Sequence of chain 1.A:
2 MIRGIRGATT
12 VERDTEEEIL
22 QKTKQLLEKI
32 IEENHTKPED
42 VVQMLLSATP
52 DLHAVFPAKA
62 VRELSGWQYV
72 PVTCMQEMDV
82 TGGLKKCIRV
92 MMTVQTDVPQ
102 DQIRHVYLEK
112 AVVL

Binding-site contacts:
Ligand atom C11 contacts residue TYR108 of chain 1.B at 3.8 Å (hydrophobic).
Ligand atom C11 contacts residue ARG90 of chain 1.B at 4.0 Å.
Ligand atom C11 contacts residue ARG7 of chain 1.B at 3.4 Å.
Ligand atom C3 contacts residue CYS75 of chain 1.A at 4.2 Å (hydrophobic).
Ligand atom C11 contacts residue LEU115 of chain 1.B at 3.6 Å (hydrophobic).
Ligand atom O1 contacts residue ALA59 of chain 1.A at 3.8 Å.
Ligand atom C5 contacts residue ARG90 of chain 1.B at 4.1 Å.
Ligand atom O7 contacts residue ARG90 of chain 1.B at 3.6 Å (salt-bridge).
Ligand atom O3 contacts residue LEU115 of chain 1.B at 3.4 Å.
Ligand atom O2 contacts residue ARG63 of chain 1.A at 2.9 Å (salt-bridge).
Ligand atom C6 contacts residue PHE57 of chain 1.A at 3.7 Å (hydrophobic).
Ligand atom O5 contacts residue THR74 of chain 1.A at 3.9 Å.
Ligand atom C10 contacts residue ARG63 of chain 1.A at 3.2 Å.
Ligand atom C3 contacts residue THR74 of chain 1.A at 3.2 Å.
Ligand atom C2 contacts residue ALA59 of chain 1.A at 3.8 Å (hydrophobic).
Ligand atom C8 contacts residue LEU115 of chain 1.B at 3.8 Å (hydrophobic).
Ligand atom O3 contacts residue ARG90 of chain 1.B at 2.9 Å (salt-bridge).
Ligand atom O4 contacts residue TYR108 of chain 1.B at 2.7 Å (h-bond).
Ligand atom O3 contacts residue ARG7 of chain 1.B at 2.9 Å (salt-bridge).
Ligand atom C3 contacts residue VAL73 of chain 1.A at 3.5 Å (hydrophobic).
Ligand atom O1 contacts residue VAL73 of chain 1.A at 3.9 Å.
Ligand atom C5 contacts residue PHE57 of chain 1.A at 4.0 Å (hydrophobic).
Ligand atom C10 contacts residue ALA59 of chain 1.A at 3.5 Å (hydrophobic).
Ligand atom O5 contacts residue PHE57 of chain 1.A at 3.7 Å.
Ligand atom C2 contacts residue ARG7 of chain 1.B at 4.0 Å.
Ligand atom C2 contacts residue VAL73 of chain 1.A at 3.6 Å (hydrophobic).
Ligand atom O5 contacts residue CYS75 of chain 1.A at 3.3 Å (h-bond).
Ligand atom O2 contacts residue LYS60 of chain 1.A at 3.4 Å (salt-bridge).
Ligand atom O5 contacts residue GLU78 of chain 1.B at 2.8 Å (salt-bridge).
Ligand atom C1 contacts residue ALA59 of chain 1.A at 3.9 Å (hydrophobic).
Ligand atom C4 contacts residue GLU78 of chain 1.B at 3.6 Å.
Ligand atom O7 contacts residue LEU115 of chain 1.B at 4.0 Å.
Ligand atom C3 contacts residue ARG7 of chain 1.B at 3.7 Å.
Ligand atom C4 contacts residue THR74 of chain 1.A at 3.8 Å.
Ligand atom C4 contacts residue ARG90 of chain 1.B at 3.9 Å.
Ligand atom O1 contacts residue ARG63 of chain 1.A at 3.0 Å (salt-bridge).
Ligand atom O2 contacts residue ALA59 of chain 1.A at 3.5 Å.
Ligand atom O3 contacts residue TYR108 of chain 1.B at 4.1 Å.
Ligand atom O4 contacts residue ARG7 of chain 1.B at 3.0 Å (salt-bridge).
Ligand atom C6 contacts residue ALA59 of chain 1.A at 4.0 Å (hydrophobic).

This small molecule binds to this protein.
Small molecule (SMILES): O=C(O)[C@@H]1C[C@]2(C(=O)O)C=C[C@@H](O)[C@@H](C2)O1

Sequence of chain 1.B:
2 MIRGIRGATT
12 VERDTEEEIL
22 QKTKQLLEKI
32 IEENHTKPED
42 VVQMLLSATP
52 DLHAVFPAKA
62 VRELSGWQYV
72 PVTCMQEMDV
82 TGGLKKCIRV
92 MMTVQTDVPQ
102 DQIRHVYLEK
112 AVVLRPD